Sequence of chain 2.A:
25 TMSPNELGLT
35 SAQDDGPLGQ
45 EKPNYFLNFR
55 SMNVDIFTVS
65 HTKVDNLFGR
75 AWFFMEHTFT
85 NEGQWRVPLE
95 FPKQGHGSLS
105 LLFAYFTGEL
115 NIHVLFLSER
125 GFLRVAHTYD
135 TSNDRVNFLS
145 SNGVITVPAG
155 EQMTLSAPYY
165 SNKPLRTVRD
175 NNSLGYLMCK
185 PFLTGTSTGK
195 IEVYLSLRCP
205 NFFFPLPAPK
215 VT

Binding-site contacts:
Ligand atom O4' contacts residue ARG202 of chain 2.A at 4.0 Å.
Ligand atom N1 contacts residue TYR58 of chain 2.B at 3.6 Å.
Ligand atom N2 contacts residue ARG55 of chain 2.B at 3.7 Å.
Ligand atom OP2 contacts residue ARG55 of chain 2.B at 4.1 Å.
Ligand atom C4 contacts residue ARG68 of chain 2.B at 3.7 Å.
Ligand atom O2' contacts residue ARG55 of chain 2.B at 2.7 Å (salt-bridge).
Ligand atom N1 contacts residue ARG68 of chain 2.B at 4.1 Å.
Ligand atom O2 contacts residue CYS203 of chain 2.A at 4.0 Å.
Ligand atom C4' contacts residue ARG202 of chain 2.A at 3.8 Å.
Ligand atom N1 contacts residue PHE57 of chain 2.B at 4.1 Å.
Ligand atom C6 contacts residue TYR58 of chain 2.B at 3.5 Å (hydrophobic).
Ligand atom C2 contacts residue ARG55 of chain 2.B at 3.9 Å.
Ligand atom N3 contacts residue ARG55 of chain 2.B at 3.5 Å (salt-bridge).
Ligand atom OP2 contacts residue ARG202 of chain 2.A at 2.5 Å (salt-bridge).
Ligand atom N1 contacts residue ARG55 of chain 2.B at 4.0 Å.
Ligand atom C4' contacts residue CYS203 of chain 2.A at 3.9 Å (hydrophobic).
Ligand atom O6 contacts residue TYR58 of chain 2.B at 3.0 Å (h-bond).
Ligand atom O4' contacts residue ARG68 of chain 2.B at 3.8 Å.
Ligand atom P contacts residue ARG202 of chain 2.A at 3.8 Å.
Ligand atom C2 contacts residue ARG55 of chain 2.B at 3.9 Å.
Ligand atom N1 contacts residue ALA56 of chain 2.B at 3.2 Å (h-bond).
Ligand atom O4 contacts residue ARG68 of chain 2.B at 3.7 Å.
Ligand atom O4 contacts residue ASN205 of chain 2.A at 3.4 Å (h-bond).
Ligand atom N3 contacts residue ASN205 of chain 2.A at 3.7 Å.
Ligand atom C4 contacts residue ASN205 of chain 2.A at 4.0 Å.
Ligand atom C6 contacts residue ARG68 of chain 2.B at 3.8 Å.
Ligand atom C5 contacts residue ARG68 of chain 2.B at 3.9 Å.
Ligand atom N3 contacts residue ARG68 of chain 2.B at 4.1 Å.
Ligand atom O3' contacts residue ARG55 of chain 2.B at 3.6 Å.
Ligand atom O5' contacts residue ARG202 of chain 2.A at 3.9 Å.
Ligand atom N2 contacts residue ALA56 of chain 2.B at 3.3 Å (h-bond).
Ligand atom C1' contacts residue ARG55 of chain 2.B at 3.4 Å.
Ligand atom O4' contacts residue CYS203 of chain 2.A at 3.5 Å (h-bond).
Ligand atom C2' contacts residue ARG55 of chain 2.B at 3.6 Å.
Ligand atom O2' contacts residue LEU41 of chain 2.B at 4.1 Å.
Ligand atom O2 contacts residue ARG55 of chain 2.B at 3.2 Å (salt-bridge).
Ligand atom C2 contacts residue ALA56 of chain 2.B at 3.7 Å (hydrophobic).
Ligand atom O6 contacts residue PHE57 of chain 2.B at 4.0 Å.
Ligand atom C5' contacts residue ARG202 of chain 2.A at 3.0 Å.
Ligand atom O2 contacts residue TYR58 of chain 2.B at 3.8 Å.

A small-molecule ligand and the protein it binds are described below.
Small molecule (SMILES): Nc1nc(=O)c2ncn([C@@H]3O[C@H](CO)[C@@H](O[P](=O)(O)OC[C@H]4O[C@@H](n5ccc(=O)[nH]c5=O)[C@H](O)[C@@H]4O[P](=O)(O)OC[C@H]4O[C@@H](n5ccc(=O)[nH]c5=O)[C@H](O)[C@@H]4O[P](=O)(O)OC[C@H]4O[C@@H](n5ccc(=O)[nH]c5=O)[C@H](O)[C@@H]4O[P](=O)(O)OC[C@H]4O[C@@H](n5ccc(=O)[nH]c5=O)[C@H](O)[C@@H]4O[P](=O)(O)OC[C@H]4O[C@@H](n5ccc(=O)[nH]c5=O)[C@H](O)[C@@H]4O)[C@H]3O)c2[nH]1

Sequence of chain 2.B:
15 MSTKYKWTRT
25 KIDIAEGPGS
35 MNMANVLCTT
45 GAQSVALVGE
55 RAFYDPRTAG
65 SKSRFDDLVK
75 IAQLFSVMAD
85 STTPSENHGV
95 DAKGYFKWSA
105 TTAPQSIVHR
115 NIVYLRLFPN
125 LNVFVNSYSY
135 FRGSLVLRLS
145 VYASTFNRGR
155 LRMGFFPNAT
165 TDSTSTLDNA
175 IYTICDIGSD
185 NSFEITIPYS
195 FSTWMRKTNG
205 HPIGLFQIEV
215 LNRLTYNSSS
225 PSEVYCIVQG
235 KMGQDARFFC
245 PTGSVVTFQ